Binding-site contacts:
Ligand atom O7 contacts residue TRP99 of chain 1.C at 3.7 Å.
Ligand atom O5 contacts residue SER82 of chain 1.C at 2.3 Å (h-bond).
Ligand atom C1 contacts residue ASN83 of chain 1.C at 3.6 Å.
Ligand atom C2 contacts residue GLY81 of chain 1.C at 3.6 Å.
Ligand atom C2 contacts residue TRP99 of chain 1.C at 4.1 Å (hydrophobic).
Ligand atom C4 contacts residue SER82 of chain 1.C at 3.8 Å.
Ligand atom O3 contacts residue LEU140 of chain 1.C at 3.7 Å.
Ligand atom C2 contacts residue SER82 of chain 1.C at 2.7 Å.
Ligand atom O4 contacts residue SER82 of chain 1.C at 3.3 Å (h-bond).
Ligand atom O5 contacts residue LEU172 of chain 1.C at 4.2 Å.
Ligand atom C3 contacts residue TRP99 of chain 1.C at 4.3 Å (hydrophobic).
Ligand atom C7 contacts residue GLY81 of chain 1.C at 2.9 Å.
Ligand atom N2 contacts residue TRP99 of chain 1.C at 4.2 Å.
Ligand atom C7 contacts residue TRP99 of chain 1.C at 4.2 Å (hydrophobic).
Ligand atom C5 contacts residue LEU172 of chain 1.C at 4.3 Å (hydrophobic).
Ligand atom C3 contacts residue SER82 of chain 1.C at 3.9 Å.
Ligand atom C8 contacts residue LEU140 of chain 1.C at 4.1 Å (hydrophobic).
Ligand atom C5 contacts residue TYR57 of chain 1.A at 4.4 Å (hydrophobic).
Ligand atom O5 contacts residue TYR57 of chain 1.A at 4.1 Å.
Ligand atom C1 contacts residue SER82 of chain 1.C at 1.8 Å.
Ligand atom C4 contacts residue GLU136 of chain 1.C at 4.3 Å.
Ligand atom C5 contacts residue SER82 of chain 1.C at 3.5 Å.
Ligand atom N2 contacts residue SER82 of chain 1.C at 3.4 Å.
Ligand atom C6 contacts residue TYR57 of chain 1.A at 3.9 Å (hydrophobic).
Ligand atom O3 contacts residue TRP99 of chain 1.C at 3.4 Å.
Ligand atom O5 contacts residue ASN83 of chain 1.C at 4.0 Å.
Ligand atom C1 contacts residue GLY81 of chain 1.C at 4.0 Å.
Ligand atom C4 contacts residue TYR44 of chain 1.C at 4.2 Å (hydrophobic).
Ligand atom O4 contacts residue GLU136 of chain 1.C at 4.5 Å.
Ligand atom O4 contacts residue TRP99 of chain 1.C at 4.0 Å.
Ligand atom O7 contacts residue GLY81 of chain 1.C at 3.0 Å (h-bond).
Ligand atom O4 contacts residue LEU172 of chain 1.C at 4.2 Å.
Ligand atom O4 contacts residue TYR44 of chain 1.C at 2.9 Å (h-bond).
Ligand atom N2 contacts residue GLY81 of chain 1.C at 2.4 Å (h-bond).
Ligand atom O6 contacts residue GLU136 of chain 1.C at 3.6 Å.
Ligand atom C6 contacts residue LEU172 of chain 1.C at 3.6 Å (hydrophobic).
Ligand atom C8 contacts residue GLY81 of chain 1.C at 4.1 Å.

This protein binds this small molecule.
Small molecule (SMILES): CC(=O)N[C@@H]1[C@@H](O)[C@@H](O)[C@@H](CO)O[C@H]1O

Sequence of chain 1.A:
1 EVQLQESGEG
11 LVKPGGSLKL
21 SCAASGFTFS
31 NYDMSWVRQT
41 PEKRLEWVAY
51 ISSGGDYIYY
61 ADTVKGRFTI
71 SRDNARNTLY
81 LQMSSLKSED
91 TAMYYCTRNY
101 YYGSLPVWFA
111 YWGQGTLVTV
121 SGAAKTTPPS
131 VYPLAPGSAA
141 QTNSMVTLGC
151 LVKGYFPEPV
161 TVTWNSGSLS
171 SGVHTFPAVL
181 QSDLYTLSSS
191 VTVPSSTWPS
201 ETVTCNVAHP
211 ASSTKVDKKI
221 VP

Sequence of chain 1.C:
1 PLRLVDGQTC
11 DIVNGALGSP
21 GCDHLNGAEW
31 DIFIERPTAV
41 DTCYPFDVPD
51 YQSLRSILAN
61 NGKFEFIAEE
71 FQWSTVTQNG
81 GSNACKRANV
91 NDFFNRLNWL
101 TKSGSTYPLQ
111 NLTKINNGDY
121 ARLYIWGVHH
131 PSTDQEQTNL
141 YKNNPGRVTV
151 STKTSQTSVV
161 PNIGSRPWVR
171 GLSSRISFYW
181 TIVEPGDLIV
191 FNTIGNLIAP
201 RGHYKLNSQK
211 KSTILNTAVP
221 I